A small-molecule ligand and the protein it binds are described below.
Small molecule (SMILES): NCCc1c[nH]cn1

Sequence of chain 1.C:
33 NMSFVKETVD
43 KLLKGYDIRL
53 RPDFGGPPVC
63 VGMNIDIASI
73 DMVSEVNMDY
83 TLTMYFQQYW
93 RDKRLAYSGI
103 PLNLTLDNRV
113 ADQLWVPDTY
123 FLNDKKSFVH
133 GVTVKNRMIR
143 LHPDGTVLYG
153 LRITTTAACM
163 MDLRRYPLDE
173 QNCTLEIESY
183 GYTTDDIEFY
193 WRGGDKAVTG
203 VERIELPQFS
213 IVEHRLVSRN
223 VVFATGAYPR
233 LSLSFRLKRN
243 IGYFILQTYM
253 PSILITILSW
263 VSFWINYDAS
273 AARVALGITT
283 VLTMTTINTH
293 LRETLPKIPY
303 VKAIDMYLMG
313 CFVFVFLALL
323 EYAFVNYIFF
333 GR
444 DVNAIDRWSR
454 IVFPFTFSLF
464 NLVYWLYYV

Sequence of chain 1.D:
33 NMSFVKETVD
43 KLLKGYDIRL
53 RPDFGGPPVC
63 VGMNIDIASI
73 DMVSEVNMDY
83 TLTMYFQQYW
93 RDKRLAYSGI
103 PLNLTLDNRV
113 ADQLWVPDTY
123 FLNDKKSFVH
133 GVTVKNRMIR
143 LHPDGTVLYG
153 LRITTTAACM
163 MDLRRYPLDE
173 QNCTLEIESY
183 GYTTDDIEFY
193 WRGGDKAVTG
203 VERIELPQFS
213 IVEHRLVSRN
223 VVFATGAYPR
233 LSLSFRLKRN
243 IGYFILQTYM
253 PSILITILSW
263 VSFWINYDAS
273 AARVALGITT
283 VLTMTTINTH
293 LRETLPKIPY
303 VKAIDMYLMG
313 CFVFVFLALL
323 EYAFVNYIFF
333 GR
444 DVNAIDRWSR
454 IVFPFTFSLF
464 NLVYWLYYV

Binding-site contacts:
Ligand atom CE1 contacts residue ASP68 of chain 1.C at 4.4 Å.
Ligand atom ND1 contacts residue THR227 of chain 1.D at 3.2 Å (h-bond).
Ligand atom CE1 contacts residue PHE225 of chain 1.D at 4.0 Å (hydrophobic).
Ligand atom NE2 contacts residue ASP68 of chain 1.C at 3.2 Å (salt-bridge).
Ligand atom CB contacts residue TYR230 of chain 1.D at 4.3 Å (hydrophobic).
Ligand atom CD2 contacts residue TYR87 of chain 1.C at 3.8 Å (hydrophobic).
Ligand atom CD2 contacts residue ASP68 of chain 1.C at 3.6 Å.
Ligand atom CA contacts residue TYR87 of chain 1.C at 4.3 Å (hydrophobic).
Ligand atom CD2 contacts residue PHE225 of chain 1.D at 3.7 Å (hydrophobic).
Ligand atom CG contacts residue THR227 of chain 1.D at 4.1 Å.
Ligand atom CB contacts residue THR227 of chain 1.D at 4.3 Å.
Ligand atom CA contacts residue TYR230 of chain 1.D at 4.3 Å (hydrophobic).
Ligand atom N contacts residue SER181 of chain 1.D at 3.5 Å (h-bond).
Ligand atom CG contacts residue TYR87 of chain 1.C at 4.3 Å (hydrophobic).
Ligand atom CA contacts residue GLU180 of chain 1.D at 4.0 Å.
Ligand atom N contacts residue TYR182 of chain 1.D at 3.1 Å (h-bond).
Ligand atom NE2 contacts residue TYR87 of chain 1.C at 4.4 Å.
Ligand atom CA contacts residue PHE225 of chain 1.D at 3.9 Å (hydrophobic).
Ligand atom N contacts residue TYR230 of chain 1.D at 4.3 Å.
Ligand atom CE1 contacts residue GLN89 of chain 1.C at 4.2 Å.
Ligand atom CB contacts residue TYR87 of chain 1.C at 4.3 Å (hydrophobic).
Ligand atom CE1 contacts residue THR227 of chain 1.D at 4.0 Å.
Ligand atom CA contacts residue TYR122 of chain 1.D at 3.6 Å (hydrophobic).
Ligand atom ND1 contacts residue PHE225 of chain 1.D at 4.0 Å.
Ligand atom NE2 contacts residue PHE225 of chain 1.D at 3.6 Å.
Ligand atom ND1 contacts residue GLN89 of chain 1.C at 4.2 Å.
Ligand atom CA contacts residue TYR182 of chain 1.D at 4.2 Å (hydrophobic).
Ligand atom CG contacts residue PHE225 of chain 1.D at 4.1 Å (hydrophobic).
Ligand atom N contacts residue GLU180 of chain 1.D at 3.7 Å.
Ligand atom CB contacts residue TYR182 of chain 1.D at 4.0 Å (hydrophobic).
Ligand atom N contacts residue TYR122 of chain 1.D at 3.2 Å (h-bond).